Sequence of chain 1.A:
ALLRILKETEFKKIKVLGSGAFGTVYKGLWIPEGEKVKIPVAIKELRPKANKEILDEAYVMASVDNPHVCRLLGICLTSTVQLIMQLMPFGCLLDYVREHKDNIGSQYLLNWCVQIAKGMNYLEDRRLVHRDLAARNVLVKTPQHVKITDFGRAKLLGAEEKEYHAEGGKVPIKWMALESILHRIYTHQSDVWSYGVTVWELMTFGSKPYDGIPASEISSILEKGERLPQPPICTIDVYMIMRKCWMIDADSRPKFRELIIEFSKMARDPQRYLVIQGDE

The protein below binds the small molecule below.
Small molecule (SMILES): CCC(=O)N[C@@H]1CN(c2nc(Nc3cn(C)nc3OC)c3ncn(C)c3n2)C[C@H]1F

Binding-site contacts:
Ligand atom C15 contacts residue LEU151 of chain 1.A at 3.5 Å (hydrophobic).
Ligand atom C23 contacts residue PRO101 of chain 1.A at 3.1 Å (hydrophobic).
Ligand atom C21 contacts residue MET100 of chain 1.A at 3.7 Å (hydrophobic).
Ligand atom C13 contacts residue MET100 of chain 1.A at 3.5 Å (hydrophobic).
Ligand atom N20 contacts residue LEU25 of chain 1.A at 3.7 Å.
Ligand atom C13 contacts residue LEU151 of chain 1.A at 3.7 Å (hydrophobic).
Ligand atom C29 contacts residue CYS104 of chain 1.A at 1.8 Å (hydrophobic).
Ligand atom C17 contacts residue MET100 of chain 1.A at 3.5 Å (hydrophobic).
Ligand atom N12 contacts residue LEU151 of chain 1.A at 3.3 Å.
Ligand atom O22 contacts residue MET100 of chain 1.A at 3.5 Å (h-bond).
Ligand atom N16 contacts residue LEU25 of chain 1.A at 3.5 Å.
Ligand atom C8 contacts residue MET100 of chain 1.A at 3.8 Å (hydrophobic).
Ligand atom C13 contacts residue GLN98 of chain 1.A at 3.1 Å.
Ligand atom O22 contacts residue LEU99 of chain 1.A at 3.8 Å.
Ligand atom C13 contacts residue ALA50 of chain 1.A at 3.3 Å (hydrophobic).
Ligand atom C17 contacts residue LEU25 of chain 1.A at 3.6 Å (hydrophobic).
Ligand atom O22 contacts residue PRO101 of chain 1.A at 3.4 Å (h-bond).
Ligand atom C28 contacts residue CYS104 of chain 1.A at 2.8 Å (hydrophobic).
Ligand atom N14 contacts residue LEU99 of chain 1.A at 3.7 Å.
Ligand atom C18 contacts residue GLY103 of chain 1.A at 3.3 Å.
Ligand atom O30 contacts residue CYS104 of chain 1.A at 3.4 Å (h-bond).
Ligand atom N11 contacts residue VAL33 of chain 1.A at 3.9 Å.
Ligand atom F25 contacts residue VAL33 of chain 1.A at 3.7 Å.
Ligand atom C15 contacts residue MET97 of chain 1.A at 3.8 Å (hydrophobic).
Ligand atom N16 contacts residue MET100 of chain 1.A at 3.0 Å (h-bond).
Ligand atom F25 contacts residue PHE30 of chain 1.A at 3.8 Å.
Ligand atom O30 contacts residue ASP107 of chain 1.A at 3.6 Å (salt-bridge).
Ligand atom N14 contacts residue ALA50 of chain 1.A at 3.7 Å.
Ligand atom C10 contacts residue LEU151 of chain 1.A at 3.5 Å (hydrophobic).
Ligand atom C27 contacts residue CYS104 of chain 1.A at 3.3 Å (hydrophobic).
Ligand atom F25 contacts residue GLY26 of chain 1.A at 3.2 Å.
Ligand atom C21 contacts residue PRO101 of chain 1.A at 3.8 Å (hydrophobic).
Ligand atom C17 contacts residue GLY103 of chain 1.A at 3.5 Å.
Ligand atom C28 contacts residue ARG148 of chain 1.A at 3.5 Å.
Ligand atom C3 contacts residue PHE163 of chain 1.A at 3.5 Å (hydrophobic).
Ligand atom C29 contacts residue ASP107 of chain 1.A at 3.6 Å.
Ligand atom N14 contacts residue MET100 of chain 1.A at 2.9 Å (h-bond).
Ligand atom C8 contacts residue LEU25 of chain 1.A at 3.6 Å (hydrophobic).
Ligand atom C21 contacts residue LEU25 of chain 1.A at 3.7 Å (hydrophobic).
Ligand atom N12 contacts residue ALA50 of chain 1.A at 3.7 Å.